Binding-site contacts:
Ligand atom C5 contacts residue ASN700 of chain 1.A at 3.5 Å.
Ligand atom C5 contacts residue GLN909 of chain 1.A at 4.4 Å.
Ligand atom C6 contacts residue GLN909 of chain 1.A at 4.1 Å.
Ligand atom C4 contacts residue ASN700 of chain 1.A at 4.1 Å.
Ligand atom O4 contacts residue LEU905 of chain 1.A at 3.9 Å.
Ligand atom C2 contacts residue ASN700 of chain 1.A at 2.4 Å.
Ligand atom N2 contacts residue ASN700 of chain 1.A at 2.6 Å (h-bond).
Ligand atom N2 contacts residue LEU905 of chain 1.A at 4.4 Å.
Ligand atom C5 contacts residue LEU905 of chain 1.A at 3.8 Å (hydrophobic).
Ligand atom O7 contacts residue ASN700 of chain 1.A at 4.0 Å.
Ligand atom C7 contacts residue ASN700 of chain 1.A at 3.4 Å.
Ligand atom O5 contacts residue ASN700 of chain 1.A at 2.3 Å (h-bond).
Ligand atom C6 contacts residue LEU905 of chain 1.A at 4.2 Å (hydrophobic).
Ligand atom C8 contacts residue LEU905 of chain 1.A at 3.6 Å (hydrophobic).
Ligand atom C4 contacts residue LEU905 of chain 1.A at 4.3 Å (hydrophobic).
Ligand atom C3 contacts residue LEU905 of chain 1.A at 4.2 Å (hydrophobic).
Ligand atom C3 contacts residue ASN700 of chain 1.A at 3.7 Å.
Ligand atom O5 contacts residue LEU905 of chain 1.A at 4.5 Å.
Ligand atom C1 contacts residue ASN700 of chain 1.A at 1.4 Å.
Ligand atom C1 contacts residue LEU905 of chain 1.A at 4.2 Å (hydrophobic).
Ligand atom C8 contacts residue ASN700 of chain 1.A at 4.1 Å.

Sequence of chain 1.A:
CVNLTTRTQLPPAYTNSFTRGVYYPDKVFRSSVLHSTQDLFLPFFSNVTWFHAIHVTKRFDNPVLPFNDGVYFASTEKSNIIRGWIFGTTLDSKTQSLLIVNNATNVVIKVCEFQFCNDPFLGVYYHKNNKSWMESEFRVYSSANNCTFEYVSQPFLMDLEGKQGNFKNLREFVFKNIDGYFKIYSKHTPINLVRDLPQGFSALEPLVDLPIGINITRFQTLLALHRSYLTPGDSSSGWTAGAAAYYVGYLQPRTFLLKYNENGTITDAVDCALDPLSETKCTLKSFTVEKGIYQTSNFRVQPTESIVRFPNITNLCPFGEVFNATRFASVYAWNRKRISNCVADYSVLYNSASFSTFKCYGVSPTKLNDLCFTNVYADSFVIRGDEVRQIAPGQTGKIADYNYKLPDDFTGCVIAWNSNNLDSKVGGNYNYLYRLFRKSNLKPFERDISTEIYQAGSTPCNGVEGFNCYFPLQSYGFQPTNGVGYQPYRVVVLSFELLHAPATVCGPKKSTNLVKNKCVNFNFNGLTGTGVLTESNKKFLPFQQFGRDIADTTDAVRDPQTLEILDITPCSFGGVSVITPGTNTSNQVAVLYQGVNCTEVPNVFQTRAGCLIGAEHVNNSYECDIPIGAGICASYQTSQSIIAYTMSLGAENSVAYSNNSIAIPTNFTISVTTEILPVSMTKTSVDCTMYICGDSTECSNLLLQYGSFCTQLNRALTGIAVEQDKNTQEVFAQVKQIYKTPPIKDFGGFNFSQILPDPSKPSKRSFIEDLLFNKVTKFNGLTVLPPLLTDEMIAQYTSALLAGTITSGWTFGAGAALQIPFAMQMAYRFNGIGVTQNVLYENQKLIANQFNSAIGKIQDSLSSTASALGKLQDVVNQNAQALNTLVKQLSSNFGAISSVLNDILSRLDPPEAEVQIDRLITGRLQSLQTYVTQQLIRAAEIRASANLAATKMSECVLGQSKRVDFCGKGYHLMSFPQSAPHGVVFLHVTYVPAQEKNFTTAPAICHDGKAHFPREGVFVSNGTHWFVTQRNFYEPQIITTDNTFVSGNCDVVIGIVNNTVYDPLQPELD

The small molecule below binds the protein below.
Small molecule (SMILES): CC(=O)N[C@H]1[C@H](O[C@H]2[C@H](O)[C@@H](NC(C)=O)CO[C@@H]2CO)O[C@H](CO)[C@@H](O)[C@@H]1O